Sequence of chain 1.A:
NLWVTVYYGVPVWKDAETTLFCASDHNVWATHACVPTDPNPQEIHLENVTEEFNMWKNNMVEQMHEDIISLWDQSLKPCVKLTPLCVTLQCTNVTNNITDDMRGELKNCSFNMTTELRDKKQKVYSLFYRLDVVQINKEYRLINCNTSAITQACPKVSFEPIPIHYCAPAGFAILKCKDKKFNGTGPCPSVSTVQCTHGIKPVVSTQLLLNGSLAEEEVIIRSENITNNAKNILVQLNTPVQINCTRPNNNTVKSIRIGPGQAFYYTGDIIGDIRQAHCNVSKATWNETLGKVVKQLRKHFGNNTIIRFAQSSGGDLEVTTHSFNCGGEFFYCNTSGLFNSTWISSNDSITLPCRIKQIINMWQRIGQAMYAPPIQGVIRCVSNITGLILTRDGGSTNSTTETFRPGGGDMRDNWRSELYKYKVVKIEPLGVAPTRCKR

The small molecule below binds the protein below.
Small molecule (SMILES): CC(=O)N[C@H]1[C@H](O[C@H]2[C@H](O)[C@@H](NC(C)=O)CO[C@@H]2CO)O[C@H](CO)[C@@H](O)[C@@H]1O

Binding-site contacts:
Ligand atom C6 contacts residue ILE290 of chain 1.A at 3.9 Å (hydrophobic).
Ligand atom C5 contacts residue ASN269 of chain 1.A at 3.8 Å.
Ligand atom O5 contacts residue ILE290 of chain 1.A at 3.0 Å.
Ligand atom C1 contacts residue ILE290 of chain 1.A at 3.9 Å (hydrophobic).
Ligand atom N2 contacts residue ASN269 of chain 1.A at 2.9 Å (h-bond).
Ligand atom C7 contacts residue ASN269 of chain 1.A at 3.2 Å.
Ligand atom O6 contacts residue ILE290 of chain 1.A at 4.0 Å.
Ligand atom O5 contacts residue ASN269 of chain 1.A at 2.5 Å (h-bond).
Ligand atom O7 contacts residue ASN269 of chain 1.A at 3.0 Å (h-bond).
Ligand atom C8 contacts residue ASN269 of chain 1.A at 4.4 Å.
Ligand atom C5 contacts residue ILE290 of chain 1.A at 4.1 Å (hydrophobic).
Ligand atom C4 contacts residue ASN269 of chain 1.A at 4.3 Å.
Ligand atom C1 contacts residue ASN269 of chain 1.A at 1.5 Å.
Ligand atom C3 contacts residue ASN269 of chain 1.A at 3.9 Å.
Ligand atom O6 contacts residue GLN406 of chain 1.A at 3.7 Å.
Ligand atom C2 contacts residue ASN269 of chain 1.A at 2.5 Å.
Ligand atom C8 contacts residue VAL408 of chain 1.A at 4.1 Å (hydrophobic).